Sequence of chain 1.B:
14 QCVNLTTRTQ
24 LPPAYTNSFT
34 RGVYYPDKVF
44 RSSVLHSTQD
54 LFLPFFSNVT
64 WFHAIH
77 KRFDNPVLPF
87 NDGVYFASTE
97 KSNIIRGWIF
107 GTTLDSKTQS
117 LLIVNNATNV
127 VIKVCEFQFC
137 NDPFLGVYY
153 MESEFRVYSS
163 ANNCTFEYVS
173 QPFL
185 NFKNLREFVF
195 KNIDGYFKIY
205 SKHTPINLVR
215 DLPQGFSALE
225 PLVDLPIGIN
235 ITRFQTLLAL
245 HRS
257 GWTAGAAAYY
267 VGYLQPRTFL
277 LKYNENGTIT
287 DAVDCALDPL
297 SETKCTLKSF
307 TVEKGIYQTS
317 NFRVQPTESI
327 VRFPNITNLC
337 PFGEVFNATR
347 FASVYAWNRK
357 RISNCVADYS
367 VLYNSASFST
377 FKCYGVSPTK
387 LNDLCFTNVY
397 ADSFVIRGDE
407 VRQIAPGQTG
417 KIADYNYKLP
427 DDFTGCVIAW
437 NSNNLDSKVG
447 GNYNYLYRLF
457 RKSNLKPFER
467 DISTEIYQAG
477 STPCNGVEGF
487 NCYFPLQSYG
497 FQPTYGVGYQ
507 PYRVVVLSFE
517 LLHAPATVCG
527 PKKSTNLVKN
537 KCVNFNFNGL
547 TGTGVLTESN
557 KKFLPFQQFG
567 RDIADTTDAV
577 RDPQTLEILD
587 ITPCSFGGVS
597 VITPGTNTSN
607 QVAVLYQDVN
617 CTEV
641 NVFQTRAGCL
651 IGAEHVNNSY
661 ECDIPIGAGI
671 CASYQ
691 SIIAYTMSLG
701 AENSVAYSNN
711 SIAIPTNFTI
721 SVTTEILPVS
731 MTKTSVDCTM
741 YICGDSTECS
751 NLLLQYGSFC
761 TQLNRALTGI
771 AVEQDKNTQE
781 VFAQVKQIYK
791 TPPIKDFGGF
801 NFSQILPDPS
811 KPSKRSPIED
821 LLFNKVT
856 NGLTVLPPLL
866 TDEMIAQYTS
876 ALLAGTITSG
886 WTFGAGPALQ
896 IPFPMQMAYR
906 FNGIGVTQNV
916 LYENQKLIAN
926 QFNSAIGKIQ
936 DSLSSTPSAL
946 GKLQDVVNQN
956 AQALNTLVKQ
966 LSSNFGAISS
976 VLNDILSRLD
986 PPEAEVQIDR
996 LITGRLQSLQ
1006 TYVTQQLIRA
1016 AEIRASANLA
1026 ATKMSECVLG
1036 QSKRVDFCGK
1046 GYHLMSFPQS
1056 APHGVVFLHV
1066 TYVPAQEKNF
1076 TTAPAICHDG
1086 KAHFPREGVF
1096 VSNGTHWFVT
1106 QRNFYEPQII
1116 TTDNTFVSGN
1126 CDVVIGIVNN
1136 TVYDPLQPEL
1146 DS

Binding-site contacts:
Ligand atom C5 contacts residue SER803 of chain 1.B at 3.3 Å.
Ligand atom C5 contacts residue ASN801 of chain 1.B at 3.6 Å.
Ligand atom O7 contacts residue ASN801 of chain 1.B at 3.9 Å.
Ligand atom O5 contacts residue SER803 of chain 1.B at 3.2 Å (h-bond).
Ligand atom C4 contacts residue ASN801 of chain 1.B at 4.2 Å.
Ligand atom C1 contacts residue SER803 of chain 1.B at 3.6 Å.
Ligand atom C8 contacts residue GLN804 of chain 1.B at 4.3 Å.
Ligand atom C3 contacts residue ASN801 of chain 1.B at 3.8 Å.
Ligand atom C2 contacts residue ASN801 of chain 1.B at 2.5 Å.
Ligand atom C7 contacts residue ASN801 of chain 1.B at 3.6 Å.
Ligand atom O6 contacts residue SER803 of chain 1.B at 4.5 Å.
Ligand atom C1 contacts residue ASN801 of chain 1.B at 1.4 Å.
Ligand atom O6 contacts residue GLN804 of chain 1.B at 4.0 Å.
Ligand atom N2 contacts residue ASN801 of chain 1.B at 3.0 Å (h-bond).
Ligand atom C6 contacts residue GLN804 of chain 1.B at 3.4 Å.
Ligand atom C5 contacts residue GLN804 of chain 1.B at 4.2 Å.
Ligand atom C6 contacts residue SER803 of chain 1.B at 3.6 Å.
Ligand atom O5 contacts residue ASN801 of chain 1.B at 2.3 Å (h-bond).

A protein and the small-molecule ligand that binds it are described below.
Small molecule (SMILES): CC(=O)N[C@H]1[C@H](O[C@H]2[C@H](O)[C@@H](NC(C)=O)CO[C@@H]2CO)O[C@H](CO)[C@@H](O)[C@@H]1O